Binding-site contacts:
Ligand atom O3 contacts residue TRP147 of chain 1.B at 3.9 Å.
Ligand atom OXT contacts residue GLN150 of chain 1.B at 4.1 Å.
Ligand atom CA contacts residue ARG124 of chain 1.B at 4.1 Å.
Ligand atom O3 contacts residue 1641 of chain 1.F at 2.9 Å (h-bond).
Ligand atom CA contacts residue GLN150 of chain 1.B at 3.9 Å.
Ligand atom C contacts residue ASP128 of chain 1.B at 3.1 Å.
Ligand atom OXT contacts residue ASP128 of chain 1.B at 4.1 Å.
Ligand atom CA contacts residue ASP128 of chain 1.B at 3.1 Å.
Ligand atom CA contacts residue 1641 of chain 1.F at 3.6 Å.
Ligand atom C contacts residue SER127 of chain 1.B at 3.8 Å.
Ligand atom O contacts residue ASP128 of chain 1.B at 2.7 Å (salt-bridge).
Ligand atom O contacts residue SER127 of chain 1.B at 2.7 Å (h-bond).
Ligand atom CA contacts residue TRP131 of chain 1.B at 4.2 Å (hydrophobic).
Ligand atom C contacts residue ARG124 of chain 1.B at 3.6 Å.
Ligand atom CB contacts residue GLN150 of chain 1.B at 2.8 Å.
Ligand atom CA contacts residue TRP147 of chain 1.B at 3.9 Å (hydrophobic).
Ligand atom CB contacts residue TRP147 of chain 1.B at 3.2 Å (hydrophobic).
Ligand atom CB contacts residue 1641 of chain 1.F at 3.2 Å.
Ligand atom C contacts residue TRP131 of chain 1.B at 4.1 Å (hydrophobic).
Ligand atom O3 contacts residue LEU180 of chain 1.B at 3.9 Å.
Ligand atom O contacts residue TRP131 of chain 1.B at 3.4 Å.
Ligand atom C contacts residue GLN150 of chain 1.B at 4.0 Å.
Ligand atom CB contacts residue TRP131 of chain 1.B at 4.1 Å (hydrophobic).
Ligand atom CB contacts residue ASP128 of chain 1.B at 4.5 Å.
Ligand atom O3 contacts residue ARG124 of chain 1.B at 3.9 Å.
Ligand atom O contacts residue ARG124 of chain 1.B at 3.8 Å.
Ligand atom OXT contacts residue SER127 of chain 1.B at 4.1 Å.
Ligand atom OXT contacts residue ARG124 of chain 1.B at 3.1 Å (salt-bridge).
Ligand atom O3 contacts residue ASP128 of chain 1.B at 2.6 Å (salt-bridge).

This small molecule binds to this protein.
Small molecule (SMILES): CC(=O)C(=O)O

Sequence of chain 1.B:
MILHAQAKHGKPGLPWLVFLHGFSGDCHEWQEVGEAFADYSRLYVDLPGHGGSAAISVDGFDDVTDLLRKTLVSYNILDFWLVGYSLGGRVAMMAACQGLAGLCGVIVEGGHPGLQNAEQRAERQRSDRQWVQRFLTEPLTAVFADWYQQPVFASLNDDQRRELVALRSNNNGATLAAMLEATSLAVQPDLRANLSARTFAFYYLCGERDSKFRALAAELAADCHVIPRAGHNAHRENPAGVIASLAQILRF